Binding-site contacts:
Ligand atom P contacts residue SER249 of chain 1.B at 3.4 Å.
Ligand atom OP3 contacts residue GLY248 of chain 1.B at 2.9 Å (h-bond).
Ligand atom C contacts residue HIS129 of chain 1.B at 3.6 Å.
Ligand atom OP1 contacts residue SER249 of chain 1.B at 3.1 Å (h-bond).
Ligand atom OXT contacts residue THR124 of chain 1.B at 2.5 Å (h-bond).
Ligand atom O3A contacts residue ALA126 of chain 1.B at 3.6 Å.
Ligand atom OXT contacts residue GLY125 of chain 1.B at 2.9 Å (h-bond).
Ligand atom OP3 contacts residue GLY247 of chain 1.B at 3.4 Å (h-bond).
Ligand atom CA contacts residue ALA126 of chain 1.B at 3.7 Å (hydrophobic).
Ligand atom C4A contacts residue LYS101 of chain 1.B at 3.5 Å.
Ligand atom C6 contacts residue ASN250 of chain 1.B at 3.7 Å.
Ligand atom N contacts residue LYS101 of chain 1.B at 3.4 Å.
Ligand atom C2 contacts residue SER390 of chain 1.B at 3.6 Å.
Ligand atom C contacts residue GLY125 of chain 1.B at 3.5 Å.
Ligand atom O contacts residue GLY127 of chain 1.B at 3.2 Å (h-bond).
Ligand atom C contacts residue ALA126 of chain 1.B at 3.4 Å (hydrophobic).
Ligand atom N1 contacts residue SER390 of chain 1.B at 2.7 Å (h-bond).
Ligand atom OP3 contacts residue GLY246 of chain 1.B at 2.9 Å (h-bond).
Ligand atom O contacts residue THR124 of chain 1.B at 3.4 Å (h-bond).
Ligand atom C contacts residue THR124 of chain 1.B at 3.3 Å.
Ligand atom N1 contacts residue GLU364 of chain 1.B at 3.4 Å.
Ligand atom OP4 contacts residue LYS101 of chain 1.B at 3.5 Å (salt-bridge).
Ligand atom C2A contacts residue GLY391 of chain 1.B at 3.7 Å.
Ligand atom C6 contacts residue SER390 of chain 1.B at 3.4 Å.
Ligand atom OXT contacts residue HIS129 of chain 1.B at 3.4 Å.
Ligand atom O3A contacts residue GLN128 of chain 1.B at 3.5 Å.
Ligand atom OP2 contacts residue THR204 of chain 1.B at 2.7 Å (h-bond).
Ligand atom OP2 contacts residue SER249 of chain 1.B at 2.7 Å (h-bond).
Ligand atom OP1 contacts residue HIS100 of chain 1.B at 3.0 Å (h-bond).
Ligand atom O contacts residue ALA126 of chain 1.B at 3.4 Å.
Ligand atom OP1 contacts residue ASN250 of chain 1.B at 2.9 Å (h-bond).
Ligand atom N1 contacts residue HIS100 of chain 1.B at 3.7 Å.
Ligand atom O contacts residue HIS129 of chain 1.B at 3.0 Å (h-bond).
Ligand atom C4A contacts residue GLY317 of chain 1.B at 3.5 Å.
Ligand atom OP2 contacts residue LYS101 of chain 1.B at 3.1 Å (salt-bridge).
Ligand atom OP2 contacts residue GLY248 of chain 1.B at 3.6 Å.
Ligand atom OP3 contacts residue SER249 of chain 1.B at 3.5 Å (h-bond).
Ligand atom C6 contacts residue GLU364 of chain 1.B at 3.5 Å.
Ligand atom C6 contacts residue CYS244 of chain 1.B at 3.6 Å (hydrophobic).
Ligand atom O contacts residue GLN128 of chain 1.B at 2.9 Å (h-bond).

A protein and the small-molecule ligand that binds it are described below.
Small molecule (SMILES): C=C(NCc1c(COP(=O)(O)O)cnc(C)c1O)C(=O)O

Sequence of chain 1.B:
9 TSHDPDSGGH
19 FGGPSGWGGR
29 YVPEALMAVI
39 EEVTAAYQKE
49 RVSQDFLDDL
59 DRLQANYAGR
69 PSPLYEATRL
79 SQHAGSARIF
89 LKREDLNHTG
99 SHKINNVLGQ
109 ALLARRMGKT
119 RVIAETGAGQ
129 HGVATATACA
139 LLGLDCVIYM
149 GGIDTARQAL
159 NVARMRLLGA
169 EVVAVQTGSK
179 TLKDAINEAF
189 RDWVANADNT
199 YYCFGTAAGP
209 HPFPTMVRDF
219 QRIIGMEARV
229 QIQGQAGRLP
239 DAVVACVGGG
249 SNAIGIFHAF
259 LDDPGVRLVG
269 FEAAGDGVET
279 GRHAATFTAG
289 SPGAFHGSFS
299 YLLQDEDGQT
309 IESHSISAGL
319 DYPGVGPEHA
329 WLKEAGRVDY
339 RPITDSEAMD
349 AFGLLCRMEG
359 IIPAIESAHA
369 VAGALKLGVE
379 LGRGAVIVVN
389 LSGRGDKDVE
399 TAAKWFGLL